Sequence of chain 1.A:
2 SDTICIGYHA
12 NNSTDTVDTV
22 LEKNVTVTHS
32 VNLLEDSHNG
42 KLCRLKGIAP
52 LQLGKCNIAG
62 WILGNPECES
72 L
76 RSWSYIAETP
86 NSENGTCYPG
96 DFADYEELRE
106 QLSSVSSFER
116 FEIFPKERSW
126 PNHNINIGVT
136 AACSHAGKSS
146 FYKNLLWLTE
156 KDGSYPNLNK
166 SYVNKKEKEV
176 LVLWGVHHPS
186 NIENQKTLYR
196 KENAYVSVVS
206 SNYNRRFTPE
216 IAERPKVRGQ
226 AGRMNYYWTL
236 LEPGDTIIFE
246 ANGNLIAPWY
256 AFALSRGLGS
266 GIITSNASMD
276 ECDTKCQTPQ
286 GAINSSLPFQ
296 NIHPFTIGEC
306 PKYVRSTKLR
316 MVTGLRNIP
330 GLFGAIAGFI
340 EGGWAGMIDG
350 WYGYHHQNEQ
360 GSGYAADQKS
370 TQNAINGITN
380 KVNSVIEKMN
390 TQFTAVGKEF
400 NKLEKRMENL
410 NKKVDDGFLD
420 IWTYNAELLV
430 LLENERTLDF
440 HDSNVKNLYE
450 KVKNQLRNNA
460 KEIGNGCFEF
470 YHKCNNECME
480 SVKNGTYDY

Binding-site contacts:
Ligand atom O5 contacts residue ASN13 of chain 1.A at 2.4 Å (h-bond).
Ligand atom C7 contacts residue ASN13 of chain 1.A at 3.3 Å.
Ligand atom C2 contacts residue ASN13 of chain 1.A at 2.4 Å.
Ligand atom C4 contacts residue ASN13 of chain 1.A at 4.3 Å.
Ligand atom O7 contacts residue ASN13 of chain 1.A at 3.4 Å (h-bond).
Ligand atom C5 contacts residue ASN13 of chain 1.A at 3.7 Å.
Ligand atom C3 contacts residue ASN13 of chain 1.A at 3.8 Å.
Ligand atom N2 contacts residue ASN13 of chain 1.A at 2.8 Å (h-bond).
Ligand atom C8 contacts residue ASN13 of chain 1.A at 4.3 Å.
Ligand atom C1 contacts residue ASN13 of chain 1.A at 1.4 Å.

A small-molecule ligand and the protein it binds are described below.
Small molecule (SMILES): CC(=O)N[C@@H]1[C@@H](O)[C@H](O)[C@@H](CO)O[C@H]1O